This small molecule binds to this protein.
Small molecule (SMILES): CC(=O)N[C@@H]1[C@@H](O)[C@H](O)[C@@H](CO)O[C@H]1O

Sequence of chain 1.B:
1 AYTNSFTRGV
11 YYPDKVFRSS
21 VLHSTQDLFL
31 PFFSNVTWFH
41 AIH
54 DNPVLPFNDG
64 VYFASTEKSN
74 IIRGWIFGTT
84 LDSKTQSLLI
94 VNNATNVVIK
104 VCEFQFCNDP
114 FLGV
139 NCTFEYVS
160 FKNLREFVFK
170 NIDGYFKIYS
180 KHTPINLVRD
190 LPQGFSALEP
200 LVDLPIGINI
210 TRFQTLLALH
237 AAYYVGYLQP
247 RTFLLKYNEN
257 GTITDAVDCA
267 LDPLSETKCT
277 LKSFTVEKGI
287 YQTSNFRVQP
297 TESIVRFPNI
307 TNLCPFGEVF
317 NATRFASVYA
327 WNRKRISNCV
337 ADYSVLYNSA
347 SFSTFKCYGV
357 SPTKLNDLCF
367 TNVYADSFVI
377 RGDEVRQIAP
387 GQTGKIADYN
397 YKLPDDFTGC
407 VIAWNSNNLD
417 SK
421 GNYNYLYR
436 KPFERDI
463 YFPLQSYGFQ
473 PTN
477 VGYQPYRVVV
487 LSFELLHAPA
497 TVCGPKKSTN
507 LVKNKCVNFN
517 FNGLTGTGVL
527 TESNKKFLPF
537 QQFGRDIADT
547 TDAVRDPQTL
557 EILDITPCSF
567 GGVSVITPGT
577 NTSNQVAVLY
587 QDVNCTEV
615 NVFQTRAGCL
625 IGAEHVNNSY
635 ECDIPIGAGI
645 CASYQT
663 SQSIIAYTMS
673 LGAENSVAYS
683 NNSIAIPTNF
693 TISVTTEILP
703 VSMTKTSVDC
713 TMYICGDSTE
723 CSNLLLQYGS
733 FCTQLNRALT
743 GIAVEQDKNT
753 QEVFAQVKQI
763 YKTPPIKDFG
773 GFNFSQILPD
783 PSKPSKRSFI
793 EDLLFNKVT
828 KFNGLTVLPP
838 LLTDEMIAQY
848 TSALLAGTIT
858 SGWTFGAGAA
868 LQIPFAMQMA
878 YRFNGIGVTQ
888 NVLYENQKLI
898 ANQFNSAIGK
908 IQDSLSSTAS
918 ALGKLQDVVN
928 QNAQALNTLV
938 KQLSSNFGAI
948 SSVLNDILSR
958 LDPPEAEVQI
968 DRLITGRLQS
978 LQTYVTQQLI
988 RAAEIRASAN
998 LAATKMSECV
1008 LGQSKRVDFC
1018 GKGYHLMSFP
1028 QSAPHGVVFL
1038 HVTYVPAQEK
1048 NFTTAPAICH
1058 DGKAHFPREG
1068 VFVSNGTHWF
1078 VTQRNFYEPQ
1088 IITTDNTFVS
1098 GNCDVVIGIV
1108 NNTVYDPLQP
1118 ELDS

Binding-site contacts:
Ligand atom C7 contacts residue ASN139 of chain 1.B at 3.8 Å.
Ligand atom O5 contacts residue ASN139 of chain 1.B at 2.4 Å (h-bond).
Ligand atom O7 contacts residue GLU106 of chain 1.B at 3.6 Å.
Ligand atom C7 contacts residue GLU106 of chain 1.B at 4.2 Å.
Ligand atom C4 contacts residue ASN139 of chain 1.B at 4.3 Å.
Ligand atom C3 contacts residue ASN139 of chain 1.B at 3.9 Å.
Ligand atom C8 contacts residue ASN139 of chain 1.B at 4.0 Å.
Ligand atom O7 contacts residue ASN139 of chain 1.B at 4.3 Å.
Ligand atom C1 contacts residue ASN139 of chain 1.B at 1.5 Å.
Ligand atom C5 contacts residue ASN139 of chain 1.B at 3.8 Å.
Ligand atom N2 contacts residue ASN139 of chain 1.B at 3.0 Å (h-bond).
Ligand atom C2 contacts residue ASN139 of chain 1.B at 2.5 Å.